This small molecule binds to this protein.
Small molecule (SMILES): COc1ccc(OC(C)(C)C(=O)NC2[C@@H]3CC4C[C@H]2CC(C(N)=O)(C4)C3)cc1

Binding-site contacts:
Ligand atom C8 contacts residue ALA198 of chain 1.F at 4.0 Å (hydrophobic).
Ligand atom O17 contacts residue NAP1 of chain 1.S at 3.1 Å.
Ligand atom C23 contacts residue LEU101 of chain 1.F at 4.0 Å (hydrophobic).
Ligand atom C6 contacts residue TYR158 of chain 1.F at 3.8 Å (hydrophobic).
Ligand atom O17 contacts residue SER145 of chain 1.F at 2.8 Å (h-bond).
Ligand atom C25 contacts residue MET208 of chain 1.F at 3.7 Å (hydrophobic).
Ligand atom C15 contacts residue SER145 of chain 1.F at 4.0 Å.
Ligand atom C4 contacts residue LEU101 of chain 1.F at 3.8 Å (hydrophobic).
Ligand atom C25 contacts residue VAL206 of chain 1.F at 3.9 Å (hydrophobic).
Ligand atom C8 contacts residue VAL202 of chain 1.F at 4.1 Å (hydrophobic).
Ligand atom C10 contacts residue NAP1 of chain 1.S at 3.6 Å.
Ligand atom C10 contacts residue ALA198 of chain 1.F at 3.9 Å (hydrophobic).
Ligand atom C20 contacts residue LEU192 of chain 1.F at 3.7 Å (hydrophobic).
Ligand atom O14 contacts residue ILE96 of chain 1.F at 3.3 Å.
Ligand atom C5 contacts residue TYR158 of chain 1.F at 3.7 Å (hydrophobic).
Ligand atom C19 contacts residue ALA147 of chain 1.F at 4.1 Å (hydrophobic).
Ligand atom C19 contacts residue TYR152 of chain 1.F at 3.9 Å (hydrophobic).
Ligand atom O27 contacts residue VAL206 of chain 1.F at 3.4 Å.
Ligand atom C3 contacts residue ALA201 of chain 1.F at 3.8 Å (hydrophobic).
Ligand atom C28 contacts residue PRO153 of chain 1.F at 3.4 Å (hydrophobic).
Ligand atom C24 contacts residue TYR152 of chain 1.F at 3.9 Å (hydrophobic).
Ligand atom C7 contacts residue ALA198 of chain 1.F at 3.8 Å (hydrophobic).
Ligand atom C7 contacts residue NAP1 of chain 1.S at 3.5 Å.
Ligand atom C22 contacts residue LEU101 of chain 1.F at 4.1 Å (hydrophobic).
Ligand atom O17 contacts residue TYR158 of chain 1.F at 3.8 Å.
Ligand atom N13 contacts residue NAP1 of chain 1.S at 3.3 Å (h-bond).
Ligand atom C24 contacts residue VAL206 of chain 1.F at 3.8 Å (hydrophobic).
Ligand atom N13 contacts residue ILE96 of chain 1.F at 4.0 Å.
Ligand atom C3 contacts residue LEU101 of chain 1.F at 3.8 Å (hydrophobic).
Ligand atom C8 contacts residue ALA201 of chain 1.F at 4.0 Å (hydrophobic).
Ligand atom N11 contacts residue NAP1 of chain 1.S at 3.9 Å.
Ligand atom C2 contacts residue ALA201 of chain 1.F at 3.9 Å (hydrophobic).
Ligand atom O14 contacts residue THR99 of chain 1.F at 3.5 Å.
Ligand atom C26 contacts residue MET208 of chain 1.F at 3.6 Å (hydrophobic).
Ligand atom C2 contacts residue THR99 of chain 1.F at 3.9 Å.
Ligand atom C12 contacts residue ILE96 of chain 1.F at 3.7 Å (hydrophobic).
Ligand atom C25 contacts residue TYR152 of chain 1.F at 4.1 Å (hydrophobic).
Ligand atom C20 contacts residue GLY191 of chain 1.F at 4.1 Å.
Ligand atom C9 contacts residue NAP1 of chain 1.S at 3.6 Å.
Ligand atom C15 contacts residue NAP1 of chain 1.S at 3.7 Å.

Sequence of chain 1.F:
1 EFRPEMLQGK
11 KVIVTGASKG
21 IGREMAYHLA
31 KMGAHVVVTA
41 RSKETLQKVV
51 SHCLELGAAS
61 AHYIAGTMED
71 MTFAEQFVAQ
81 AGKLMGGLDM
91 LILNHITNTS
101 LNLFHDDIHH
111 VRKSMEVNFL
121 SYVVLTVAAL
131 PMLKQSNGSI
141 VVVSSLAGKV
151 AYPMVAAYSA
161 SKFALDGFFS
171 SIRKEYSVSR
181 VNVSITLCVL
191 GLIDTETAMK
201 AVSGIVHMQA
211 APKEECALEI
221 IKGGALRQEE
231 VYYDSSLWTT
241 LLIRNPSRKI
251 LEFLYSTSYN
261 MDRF